A small-molecule ligand and the protein it binds are described below.
Small molecule (SMILES): CC(=O)N[C@@H]1[C@@H](O)[C@H](O)[C@@H](CO)O[C@H]1O

Sequence of chain 1.B:
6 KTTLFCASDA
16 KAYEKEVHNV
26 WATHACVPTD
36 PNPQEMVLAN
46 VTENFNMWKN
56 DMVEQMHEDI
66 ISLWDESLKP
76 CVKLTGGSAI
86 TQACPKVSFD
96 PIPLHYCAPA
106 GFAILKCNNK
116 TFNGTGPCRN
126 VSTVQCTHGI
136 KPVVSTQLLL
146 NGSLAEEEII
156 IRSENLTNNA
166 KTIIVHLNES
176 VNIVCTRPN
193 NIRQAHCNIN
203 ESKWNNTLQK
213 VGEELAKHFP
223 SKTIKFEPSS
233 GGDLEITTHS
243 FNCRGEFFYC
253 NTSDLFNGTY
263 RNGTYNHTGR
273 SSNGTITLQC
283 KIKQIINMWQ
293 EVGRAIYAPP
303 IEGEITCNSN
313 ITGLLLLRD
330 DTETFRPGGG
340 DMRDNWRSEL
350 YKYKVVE

Binding-site contacts:
Ligand atom C7 contacts residue THR240 of chain 1.B at 4.4 Å.
Ligand atom O6 contacts residue ASN253 of chain 1.B at 4.5 Å.
Ligand atom N2 contacts residue ASN253 of chain 1.B at 3.0 Å (h-bond).
Ligand atom C7 contacts residue ASN253 of chain 1.B at 3.5 Å.
Ligand atom C5 contacts residue SER255 of chain 1.B at 4.0 Å.
Ligand atom C8 contacts residue THR239 of chain 1.B at 3.4 Å.
Ligand atom O5 contacts residue ASN253 of chain 1.B at 2.4 Å (h-bond).
Ligand atom O7 contacts residue ASN253 of chain 1.B at 3.6 Å (h-bond).
Ligand atom C8 contacts residue LEU236 of chain 1.B at 4.0 Å (hydrophobic).
Ligand atom C2 contacts residue ASN253 of chain 1.B at 2.5 Å.
Ligand atom C5 contacts residue ASN253 of chain 1.B at 3.7 Å.
Ligand atom O5 contacts residue SER255 of chain 1.B at 4.0 Å.
Ligand atom C1 contacts residue SER255 of chain 1.B at 4.2 Å.
Ligand atom C1 contacts residue ASN253 of chain 1.B at 1.4 Å.
Ligand atom C8 contacts residue THR240 of chain 1.B at 3.6 Å.
Ligand atom C4 contacts residue ASN253 of chain 1.B at 4.2 Å.
Ligand atom C3 contacts residue ASN253 of chain 1.B at 3.8 Å.